Sequence of chain 1.C:
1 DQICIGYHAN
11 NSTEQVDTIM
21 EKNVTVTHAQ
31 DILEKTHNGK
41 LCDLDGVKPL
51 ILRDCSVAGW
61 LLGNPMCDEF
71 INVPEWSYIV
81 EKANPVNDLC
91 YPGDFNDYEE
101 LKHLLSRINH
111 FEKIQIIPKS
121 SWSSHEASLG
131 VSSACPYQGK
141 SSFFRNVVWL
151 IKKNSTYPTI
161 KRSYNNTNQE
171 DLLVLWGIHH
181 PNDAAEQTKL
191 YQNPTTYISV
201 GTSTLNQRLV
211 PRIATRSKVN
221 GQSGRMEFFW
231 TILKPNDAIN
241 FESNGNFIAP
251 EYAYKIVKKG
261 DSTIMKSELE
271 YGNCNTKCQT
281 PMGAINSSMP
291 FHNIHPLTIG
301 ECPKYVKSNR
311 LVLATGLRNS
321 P

The small molecule below binds the protein below.
Small molecule (SMILES): CC(=O)N[C@@H]1[C@@H](O[C@@H]2O[C@@H](C)[C@@H](O)[C@@H](O)[C@@H]2O)[C@H](O[C@H]2O[C@H](CO)[C@H](O)[C@H](O[C@]3(C(=O)O)C[C@H](O)[C@@H](NC(C)=O)[C@H]([C@H](O)[C@H](O)CO)O3)[C@H]2O)[C@@H](COS(=O)(=O)O)O[C@H]1O

Binding-site contacts:
Ligand atom C9 contacts residue GLU186 of chain 1.C at 3.5 Å.
Ligand atom C10 contacts residue VAL131 of chain 1.C at 3.6 Å (hydrophobic).
Ligand atom O4 contacts residue LYS218 of chain 1.C at 3.1 Å (salt-bridge).
Ligand atom C9 contacts residue HIS179 of chain 1.C at 3.4 Å.
Ligand atom O9 contacts residue ASN182 of chain 1.C at 3.2 Å (h-bond).
Ligand atom C6 contacts residue LYS218 of chain 1.C at 3.9 Å.
Ligand atom C8 contacts residue GLU186 of chain 1.C at 3.7 Å.
Ligand atom O1B contacts residue GLN222 of chain 1.C at 3.6 Å.
Ligand atom C8 contacts residue TYR91 of chain 1.C at 3.8 Å (hydrophobic).
Ligand atom O8 contacts residue TYR91 of chain 1.C at 3.0 Å (h-bond).
Ligand atom O3 contacts residue GLN222 of chain 1.C at 3.5 Å (h-bond).
Ligand atom O1B contacts residue SER132 of chain 1.C at 3.7 Å.
Ligand atom C1 contacts residue SER133 of chain 1.C at 3.7 Å.
Ligand atom O9 contacts residue LYS189 of chain 1.C at 3.8 Å.
Ligand atom O1A contacts residue GLN222 of chain 1.C at 3.0 Å (h-bond).
Ligand atom O1A contacts residue SER132 of chain 1.C at 2.8 Å (h-bond).
Ligand atom O7 contacts residue GLU186 of chain 1.C at 3.6 Å (salt-bridge).
Ligand atom O4 contacts residue GLN222 of chain 1.C at 2.8 Å (h-bond).
Ligand atom C1 contacts residue GLN222 of chain 1.C at 3.2 Å.
Ligand atom O7A contacts residue LYS189 of chain 1.C at 2.5 Å (salt-bridge).
Ligand atom O9 contacts residue GLU186 of chain 1.C at 2.9 Å (salt-bridge).
Ligand atom C1 contacts residue SER132 of chain 1.C at 3.6 Å.
Ligand atom O1A contacts residue SER133 of chain 1.C at 3.7 Å.
Ligand atom O9 contacts residue TYR91 of chain 1.C at 3.1 Å (h-bond).
Ligand atom O9 contacts residue GLY224 of chain 1.C at 3.9 Å.
Ligand atom S contacts residue LYS189 of chain 1.C at 3.3 Å (salt-bridge).
Ligand atom C5 contacts residue VAL131 of chain 1.C at 3.9 Å (hydrophobic).
Ligand atom O8 contacts residue GLN222 of chain 1.C at 3.3 Å (h-bond).
Ligand atom C9 contacts residue TYR91 of chain 1.C at 3.3 Å (hydrophobic).
Ligand atom O9 contacts residue HIS179 of chain 1.C at 3.4 Å (h-bond).
Ligand atom C4 contacts residue LYS218 of chain 1.C at 3.8 Å.
Ligand atom O10 contacts residue LEU190 of chain 1.C at 3.1 Å.
Ligand atom C11 contacts residue TRP149 of chain 1.C at 3.8 Å (hydrophobic).
Ligand atom C11 contacts residue LEU129 of chain 1.C at 3.4 Å (hydrophobic).
Ligand atom N5 contacts residue VAL131 of chain 1.C at 2.9 Å (h-bond).
Ligand atom O6 contacts residue GLU186 of chain 1.C at 3.6 Å (salt-bridge).
Ligand atom C4 contacts residue VAL131 of chain 1.C at 3.7 Å (hydrophobic).
Ligand atom O1B contacts residue SER133 of chain 1.C at 2.9 Å (h-bond).
Ligand atom O8 contacts residue LYS189 of chain 1.C at 3.1 Å (salt-bridge).
Ligand atom C11 contacts residue VAL131 of chain 1.C at 3.4 Å (hydrophobic).